Binding-site contacts:
Ligand atom C2B contacts residue MET224 of chain 33.A at 3.6 Å (hydrophobic).
Ligand atom N2 contacts residue ASN219 of chain 33.A at 3.4 Å (h-bond).
Ligand atom C1B contacts residue VAL188 of chain 33.A at 3.8 Å (hydrophobic).
Ligand atom C4A contacts residue PRO174 of chain 33.A at 3.3 Å (hydrophobic).
Ligand atom N3A contacts residue PRO174 of chain 33.A at 3.6 Å (h-bond).
Ligand atom CL2 contacts residue MET224 of chain 33.A at 2.9 Å.
Ligand atom C5B contacts residue TYR152 of chain 33.A at 3.8 Å (hydrophobic).
Ligand atom C5A contacts residue PHE186 of chain 33.A at 3.5 Å (hydrophobic).
Ligand atom N2 contacts residue MET221 of chain 33.A at 3.5 Å (h-bond).
Ligand atom CL2 contacts residue ILE104 of chain 33.A at 3.1 Å.
Ligand atom C31 contacts residue LEU106 of chain 33.A at 3.8 Å (hydrophobic).
Ligand atom C5 contacts residue LEU106 of chain 33.A at 3.5 Å (hydrophobic).
Ligand atom C6B contacts residue TYR152 of chain 33.A at 3.8 Å (hydrophobic).
Ligand atom O1A contacts residue ALA150 of chain 33.A at 3.8 Å.
Ligand atom CL1 contacts residue VAL188 of chain 33.A at 3.5 Å.
Ligand atom C31 contacts residue ASN219 of chain 33.A at 3.8 Å.
Ligand atom C3D contacts residue LEU116 of chain 33.A at 3.6 Å (hydrophobic).
Ligand atom C4B contacts residue PHE186 of chain 33.A at 3.4 Å (hydrophobic).
Ligand atom C4 contacts residue LEU106 of chain 33.A at 2.5 Å (hydrophobic).
Ligand atom CL1 contacts residue LEU25 of chain 33.C at 3.5 Å.
Ligand atom N3A contacts residue ALA24 of chain 33.C at 3.6 Å.
Ligand atom C5A contacts residue VAL176 of chain 33.A at 3.2 Å (hydrophobic).
Ligand atom C3B contacts residue MET224 of chain 33.A at 3.4 Å (hydrophobic).
Ligand atom C2D contacts residue SER107 of chain 33.A at 3.8 Å.
Ligand atom C6B contacts residue VAL188 of chain 33.A at 3.8 Å (hydrophobic).
Ligand atom C3C contacts residue ILE104 of chain 33.A at 3.6 Å (hydrophobic).
Ligand atom C3 contacts residue LEU106 of chain 33.A at 3.4 Å (hydrophobic).
Ligand atom C4A contacts residue SER175 of chain 33.A at 3.8 Å.
Ligand atom C2A contacts residue PHE186 of chain 33.A at 3.3 Å (hydrophobic).
Ligand atom C5C contacts residue VAL188 of chain 33.A at 2.9 Å (hydrophobic).
Ligand atom C4C contacts residue TYR128 of chain 33.A at 3.5 Å (hydrophobic).
Ligand atom C1B contacts residue TYR152 of chain 33.A at 3.8 Å (hydrophobic).
Ligand atom O1D contacts residue SER107 of chain 33.A at 3.2 Å.
Ligand atom O1 contacts residue MET221 of chain 33.A at 3.1 Å (h-bond).
Ligand atom C3B contacts residue PHE186 of chain 33.A at 3.7 Å (hydrophobic).
Ligand atom C1C contacts residue TYR128 of chain 33.A at 3.5 Å (hydrophobic).
Ligand atom O1B contacts residue TYR152 of chain 33.A at 3.8 Å.
Ligand atom C4A contacts residue VAL176 of chain 33.A at 3.7 Å (hydrophobic).
Ligand atom O1A contacts residue PHE186 of chain 33.A at 2.9 Å.
Ligand atom C5A contacts residue ALA150 of chain 33.A at 3.2 Å (hydrophobic).

Sequence of chain 33.C:
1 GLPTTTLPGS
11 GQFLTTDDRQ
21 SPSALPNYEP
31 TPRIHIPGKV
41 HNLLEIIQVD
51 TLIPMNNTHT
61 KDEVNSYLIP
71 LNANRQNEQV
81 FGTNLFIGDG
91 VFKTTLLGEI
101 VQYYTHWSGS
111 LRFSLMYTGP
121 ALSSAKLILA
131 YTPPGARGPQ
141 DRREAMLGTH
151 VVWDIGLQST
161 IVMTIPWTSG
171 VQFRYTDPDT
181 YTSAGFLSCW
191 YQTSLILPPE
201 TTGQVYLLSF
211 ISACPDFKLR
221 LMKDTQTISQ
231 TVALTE

Sequence of chain 33.A:
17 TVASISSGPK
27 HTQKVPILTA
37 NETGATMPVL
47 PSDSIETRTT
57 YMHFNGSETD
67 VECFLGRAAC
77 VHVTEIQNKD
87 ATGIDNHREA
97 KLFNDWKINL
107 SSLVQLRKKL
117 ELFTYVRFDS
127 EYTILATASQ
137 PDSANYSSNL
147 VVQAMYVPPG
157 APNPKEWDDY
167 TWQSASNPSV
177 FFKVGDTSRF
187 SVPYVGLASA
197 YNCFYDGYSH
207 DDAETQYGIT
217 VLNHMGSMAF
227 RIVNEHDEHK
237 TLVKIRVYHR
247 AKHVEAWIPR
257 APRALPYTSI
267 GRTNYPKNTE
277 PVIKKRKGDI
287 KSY

Sequence of chain 34.C:
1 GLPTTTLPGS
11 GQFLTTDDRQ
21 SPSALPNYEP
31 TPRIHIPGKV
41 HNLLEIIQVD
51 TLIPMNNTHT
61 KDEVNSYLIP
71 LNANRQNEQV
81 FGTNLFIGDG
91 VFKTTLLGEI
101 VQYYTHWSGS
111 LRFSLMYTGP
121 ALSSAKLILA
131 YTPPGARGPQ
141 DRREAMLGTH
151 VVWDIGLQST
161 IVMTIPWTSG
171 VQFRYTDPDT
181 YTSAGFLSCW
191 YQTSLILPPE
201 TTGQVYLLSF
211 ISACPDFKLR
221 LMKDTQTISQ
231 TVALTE

A protein and the small-molecule ligand that binds it are described below.
Small molecule (SMILES): OCCOCOCc1cc(CCCCCOc2c(Cl)cc(C3=NCCO3)cc2Cl)on1